A small-molecule ligand and the protein it binds are described below.
Small molecule (SMILES): CN(CC(=O)Nc1ccc(S(N)(=O)=O)cc1)c1ccccc1

Binding-site contacts:
Ligand atom OAO contacts residue VAL140 of chain 1.A at 3.7 Å.
Ligand atom CAG contacts residue LEU195 of chain 1.A at 4.0 Å (hydrophobic).
Ligand atom CA contacts residue PHE128 of chain 1.A at 4.0 Å (hydrophobic).
Ligand atom O contacts residue GLN90 of chain 1.A at 3.3 Å (h-bond).
Ligand atom CAI contacts residue HIS92 of chain 1.A at 3.9 Å.
Ligand atom CAJ contacts residue LEU195 of chain 1.A at 3.9 Å (hydrophobic).
Ligand atom SAM contacts residue THR196 of chain 1.A at 3.8 Å.
Ligand atom NAP contacts residue HIS117 of chain 1.A at 3.5 Å (h-bond).
Ligand atom NAP contacts residue HIS94 of chain 1.A at 3.4 Å (h-bond).
Ligand atom OAN contacts residue TRP206 of chain 1.A at 3.5 Å.
Ligand atom SAM contacts residue HIS117 of chain 1.A at 4.0 Å.
Ligand atom NAP contacts residue THR196 of chain 1.A at 2.8 Å (h-bond).
Ligand atom CAS contacts residue PRO199 of chain 1.A at 3.6 Å (hydrophobic).
Ligand atom OAN contacts residue SER194 of chain 1.A at 3.9 Å.
Ligand atom OAO contacts residue HIS117 of chain 1.A at 3.4 Å (h-bond).
Ligand atom CAU contacts residue VAL132 of chain 1.A at 3.8 Å (hydrophobic).
Ligand atom OAO contacts residue ZN1 of chain 1.B at 3.0 Å.
Ligand atom NAP contacts residue ZN1 of chain 1.B at 2.0 Å.
Ligand atom CAV contacts residue PHE128 of chain 1.A at 3.9 Å (hydrophobic).
Ligand atom CAT contacts residue PRO199 of chain 1.A at 3.5 Å (hydrophobic).
Ligand atom CAL contacts residue LEU195 of chain 1.A at 3.9 Å (hydrophobic).
Ligand atom CAI contacts residue LEU195 of chain 1.A at 4.0 Å (hydrophobic).
Ligand atom C contacts residue PHE128 of chain 1.A at 3.7 Å (hydrophobic).
Ligand atom OAN contacts residue LEU195 of chain 1.A at 3.4 Å.
Ligand atom OAO contacts residue HIS92 of chain 1.A at 3.4 Å.
Ligand atom CAR contacts residue PRO199 of chain 1.A at 3.8 Å (hydrophobic).
Ligand atom CAK contacts residue LEU195 of chain 1.A at 3.8 Å (hydrophobic).
Ligand atom OAN contacts residue THR196 of chain 1.A at 2.9 Å (h-bond).
Ligand atom SAM contacts residue ZN1 of chain 1.B at 3.0 Å.
Ligand atom OAO contacts residue VAL119 of chain 1.A at 3.9 Å.
Ligand atom CAI contacts residue VAL119 of chain 1.A at 3.7 Å (hydrophobic).
Ligand atom OAO contacts residue TRP206 of chain 1.A at 3.9 Å.
Ligand atom CAL contacts residue THR197 of chain 1.A at 3.2 Å.
Ligand atom NAP contacts residue HIS92 of chain 1.A at 3.3 Å (h-bond).
Ligand atom CAQ contacts residue PRO199 of chain 1.A at 4.0 Å (hydrophobic).
Ligand atom CAH contacts residue GLN90 of chain 1.A at 3.6 Å.
Ligand atom SAM contacts residue HIS92 of chain 1.A at 3.9 Å.
Ligand atom O contacts residue PHE128 of chain 1.A at 3.4 Å.
Ligand atom CAU contacts residue PRO199 of chain 1.A at 3.9 Å (hydrophobic).
Ligand atom CAK contacts residue THR197 of chain 1.A at 3.2 Å.

Sequence of chain 1.A:
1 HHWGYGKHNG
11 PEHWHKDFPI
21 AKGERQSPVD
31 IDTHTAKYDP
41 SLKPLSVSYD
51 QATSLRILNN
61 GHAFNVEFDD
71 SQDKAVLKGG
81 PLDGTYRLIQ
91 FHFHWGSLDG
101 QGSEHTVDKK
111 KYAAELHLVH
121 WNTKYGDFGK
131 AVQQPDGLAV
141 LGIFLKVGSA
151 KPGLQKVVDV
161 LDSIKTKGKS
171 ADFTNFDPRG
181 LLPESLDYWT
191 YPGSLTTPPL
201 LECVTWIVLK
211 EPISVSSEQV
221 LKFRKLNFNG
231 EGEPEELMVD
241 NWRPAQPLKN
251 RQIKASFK